Sequence of chain 1.I:
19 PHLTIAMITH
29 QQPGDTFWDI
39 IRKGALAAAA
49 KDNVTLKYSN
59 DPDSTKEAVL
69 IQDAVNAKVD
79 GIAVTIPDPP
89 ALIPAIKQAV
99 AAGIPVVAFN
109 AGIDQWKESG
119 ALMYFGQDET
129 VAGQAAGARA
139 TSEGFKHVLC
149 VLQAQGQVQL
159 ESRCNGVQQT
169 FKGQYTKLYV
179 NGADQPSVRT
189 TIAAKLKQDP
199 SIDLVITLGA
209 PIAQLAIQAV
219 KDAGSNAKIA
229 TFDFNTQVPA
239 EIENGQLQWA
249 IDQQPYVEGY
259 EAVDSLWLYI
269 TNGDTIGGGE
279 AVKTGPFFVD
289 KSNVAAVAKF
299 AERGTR

A small-molecule ligand and the protein it binds are described below.
Small molecule (SMILES): OC1C(O)C(O)C(O)C(O)C1O

Binding-site contacts:
Ligand atom O2 contacts residue ARG161 of chain 1.I at 3.7 Å.
Ligand atom C1 contacts residue ASP231 of chain 1.I at 3.2 Å.
Ligand atom C5 contacts residue GLN157 of chain 1.I at 4.1 Å.
Ligand atom O2 contacts residue LEU158 of chain 1.I at 3.9 Å.
Ligand atom C1 contacts residue PHE35 of chain 1.I at 4.0 Å (hydrophobic).
Ligand atom O3 contacts residue ASP33 of chain 1.I at 2.7 Å (salt-bridge).
Ligand atom C2 contacts residue GLN151 of chain 1.I at 3.7 Å.
Ligand atom C6 contacts residue ASN108 of chain 1.I at 4.0 Å.
Ligand atom O2 contacts residue LEU206 of chain 1.I at 2.6 Å (h-bond).
Ligand atom C6 contacts residue GLN251 of chain 1.I at 3.9 Å.
Ligand atom O1 contacts residue ASP231 of chain 1.I at 2.5 Å (salt-bridge).
Ligand atom O6 contacts residue GLN251 of chain 1.I at 2.9 Å (h-bond).
Ligand atom O3 contacts residue GLN151 of chain 1.I at 2.9 Å (h-bond).
Ligand atom C2 contacts residue LEU206 of chain 1.I at 3.5 Å (hydrophobic).
Ligand atom C5 contacts residue PHE35 of chain 1.I at 4.1 Å (hydrophobic).
Ligand atom O4 contacts residue TRP36 of chain 1.I at 3.2 Å (h-bond).
Ligand atom O1 contacts residue LEU206 of chain 1.I at 3.4 Å (h-bond).
Ligand atom O6 contacts residue ASN108 of chain 1.I at 2.9 Å (h-bond).
Ligand atom C3 contacts residue GLN151 of chain 1.I at 3.8 Å.
Ligand atom C1 contacts residue ARG161 of chain 1.I at 3.9 Å.
Ligand atom C1 contacts residue GLN251 of chain 1.I at 3.6 Å.
Ligand atom C3 contacts residue ASP33 of chain 1.I at 3.6 Å.
Ligand atom C2 contacts residue ASP231 of chain 1.I at 3.5 Å.
Ligand atom O4 contacts residue HIS28 of chain 1.I at 3.3 Å (h-bond).
Ligand atom O1 contacts residue ARG161 of chain 1.I at 3.0 Å (salt-bridge).
Ligand atom O5 contacts residue HIS28 of chain 1.I at 2.9 Å (h-bond).
Ligand atom O2 contacts residue GLN151 of chain 1.I at 2.8 Å (h-bond).
Ligand atom O6 contacts residue ARG161 of chain 1.I at 3.5 Å (salt-bridge).
Ligand atom O5 contacts residue ASN108 of chain 1.I at 2.7 Å (h-bond).
Ligand atom O6 contacts residue PHE35 of chain 1.I at 3.7 Å.
Ligand atom C5 contacts residue TRP36 of chain 1.I at 3.9 Å (hydrophobic).
Ligand atom O5 contacts residue GLN157 of chain 1.I at 3.0 Å (h-bond).
Ligand atom C4 contacts residue HIS28 of chain 1.I at 4.1 Å.
Ligand atom C6 contacts residue ARG161 of chain 1.I at 3.9 Å.
Ligand atom O4 contacts residue ASP33 of chain 1.I at 3.8 Å.
Ligand atom C5 contacts residue HIS28 of chain 1.I at 3.9 Å.
Ligand atom C1 contacts residue LEU206 of chain 1.I at 3.9 Å (hydrophobic).
Ligand atom O5 contacts residue TRP36 of chain 1.I at 3.8 Å.
Ligand atom C5 contacts residue ASN108 of chain 1.I at 3.5 Å.
Ligand atom O1 contacts residue GLN251 of chain 1.I at 3.0 Å (h-bond).